Binding-site contacts:
Ligand atom C6 contacts residue HIS95 of chain 1.B at 3.9 Å.
Ligand atom C contacts residue GLN93 of chain 1.B at 3.7 Å.
Ligand atom C4 contacts residue HIS95 of chain 1.B at 3.6 Å.
Ligand atom C4 contacts residue ZN1 of chain 1.E at 3.9 Å.
Ligand atom N contacts residue GLN93 of chain 1.B at 2.8 Å (h-bond).
Ligand atom C5 contacts residue HIS201 of chain 1.B at 3.5 Å.
Ligand atom O2 contacts residue HIS120 of chain 1.B at 3.3 Å (h-bond).
Ligand atom O2 contacts residue HIS95 of chain 1.B at 3.8 Å.
Ligand atom C1 contacts residue GLN93 of chain 1.B at 3.4 Å.
Ligand atom O contacts residue GLN93 of chain 1.B at 3.1 Å (h-bond).
Ligand atom N1 contacts residue HIS120 of chain 1.B at 3.3 Å (h-bond).
Ligand atom C3 contacts residue LEU199 of chain 1.B at 3.7 Å (hydrophobic).
Ligand atom C5 contacts residue HIS95 of chain 1.B at 3.7 Å.
Ligand atom C1 contacts residue HIS95 of chain 1.B at 4.0 Å.
Ligand atom N1 contacts residue HIS95 of chain 1.B at 3.3 Å (h-bond).
Ligand atom O1 contacts residue TRP210 of chain 1.B at 3.6 Å.
Ligand atom S contacts residue ZN1 of chain 1.E at 3.0 Å.
Ligand atom C5 contacts residue LEU199 of chain 1.B at 4.0 Å (hydrophobic).
Ligand atom S contacts residue THR200 of chain 1.B at 3.9 Å.
Ligand atom O2 contacts residue TRP210 of chain 1.B at 3.4 Å.
Ligand atom O2 contacts residue VAL144 of chain 1.B at 3.6 Å.
Ligand atom O1 contacts residue LEU199 of chain 1.B at 3.2 Å.
Ligand atom O2 contacts residue ZN1 of chain 1.E at 3.1 Å.
Ligand atom O1 contacts residue THR200 of chain 1.B at 2.9 Å (h-bond).
Ligand atom C4 contacts residue LEU199 of chain 1.B at 3.6 Å (hydrophobic).
Ligand atom C2 contacts residue ALA122 of chain 1.B at 4.0 Å (hydrophobic).
Ligand atom N1 contacts residue HIS97 of chain 1.B at 3.3 Å (h-bond).
Ligand atom C3 contacts residue HIS95 of chain 1.B at 3.7 Å.
Ligand atom N1 contacts residue ZN1 of chain 1.E at 1.9 Å.
Ligand atom C2 contacts residue GLN93 of chain 1.B at 3.8 Å.
Ligand atom N contacts residue HIS68 of chain 1.B at 4.1 Å.
Ligand atom C2 contacts residue HIS95 of chain 1.B at 3.8 Å.
Ligand atom O contacts residue HIS68 of chain 1.B at 3.8 Å.
Ligand atom N contacts residue PHE92 of chain 1.B at 4.0 Å.
Ligand atom S contacts residue HIS120 of chain 1.B at 3.9 Å.
Ligand atom S contacts residue HIS95 of chain 1.B at 4.0 Å.
Ligand atom O1 contacts residue SER198 of chain 1.B at 3.9 Å.
Ligand atom C2 contacts residue PHE92 of chain 1.B at 4.1 Å (hydrophobic).
Ligand atom N1 contacts residue THR200 of chain 1.B at 2.9 Å (h-bond).
Ligand atom C6 contacts residue HIS201 of chain 1.B at 3.6 Å.

This protein binds this small molecule.
Small molecule (SMILES): CCNC(=O)Nc1ccc(S(N)(=O)=O)cc1

Sequence of chain 1.B:
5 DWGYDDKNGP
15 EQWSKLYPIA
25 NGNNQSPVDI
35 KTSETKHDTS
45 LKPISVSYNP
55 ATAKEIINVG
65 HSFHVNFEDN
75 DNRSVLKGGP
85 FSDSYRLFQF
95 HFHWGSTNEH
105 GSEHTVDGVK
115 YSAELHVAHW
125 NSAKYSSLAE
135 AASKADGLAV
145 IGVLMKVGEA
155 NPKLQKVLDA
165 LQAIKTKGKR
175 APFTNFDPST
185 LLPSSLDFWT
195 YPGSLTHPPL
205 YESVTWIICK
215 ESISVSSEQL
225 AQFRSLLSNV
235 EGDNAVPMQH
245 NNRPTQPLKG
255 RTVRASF